This protein binds this small molecule.
Small molecule (SMILES): Cc1c2ccccc2c(CCC(=O)O)c2ccccc12

Binding-site contacts:
Ligand atom C16 contacts residue TRP104 of chain 1.D at 3.7 Å (hydrophobic).
Ligand atom C16 contacts residue ASP99 of chain 1.D at 3.9 Å.
Ligand atom C14 contacts residue PHE101 of chain 1.D at 3.4 Å (hydrophobic).
Ligand atom C9 contacts residue TRP104 of chain 1.D at 3.9 Å (hydrophobic).
Ligand atom C2 contacts residue TRP104 of chain 1.D at 3.9 Å (hydrophobic).
Ligand atom C13 contacts residue TRP104 of chain 1.D at 3.5 Å (hydrophobic).
Ligand atom C4 contacts residue TRP104 of chain 1.D at 3.6 Å (hydrophobic).
Ligand atom O2 contacts residue PHE99 of chain 1.C at 3.0 Å.
Ligand atom C17 contacts residue PHE101 of chain 1.D at 3.6 Å (hydrophobic).
Ligand atom C13 contacts residue PHE101 of chain 1.D at 3.6 Å (hydrophobic).
Ligand atom C5 contacts residue TRP104 of chain 1.D at 3.6 Å (hydrophobic).
Ligand atom C18 contacts residue VAL103 of chain 1.D at 3.7 Å (hydrophobic).
Ligand atom C15 contacts residue TYR37 of chain 1.C at 3.5 Å (hydrophobic).
Ligand atom C9 contacts residue GLY33 of chain 1.D at 3.4 Å.
Ligand atom C7 contacts residue ILE51 of chain 1.D at 3.8 Å (hydrophobic).
Ligand atom C16 contacts residue LEU102 of chain 1.D at 3.4 Å (hydrophobic).
Ligand atom C2 contacts residue PHE99 of chain 1.C at 3.8 Å (hydrophobic).
Ligand atom C7 contacts residue TYR58 of chain 1.D at 3.7 Å (hydrophobic).
Ligand atom C8 contacts residue SER52 of chain 1.D at 3.3 Å.
Ligand atom C17 contacts residue VAL103 of chain 1.D at 3.6 Å (hydrophobic).
Ligand atom O1 contacts residue PHE101 of chain 1.D at 3.4 Å.
Ligand atom C12 contacts residue PHE101 of chain 1.D at 3.7 Å (hydrophobic).
Ligand atom C10 contacts residue TRP104 of chain 1.D at 3.5 Å (hydrophobic).
Ligand atom C12 contacts residue TRP104 of chain 1.D at 3.7 Å (hydrophobic).
Ligand atom C15 contacts residue PHE101 of chain 1.D at 3.1 Å (hydrophobic).
Ligand atom C17 contacts residue TRP104 of chain 1.D at 3.6 Å (hydrophobic).
Ligand atom C3 contacts residue PHE101 of chain 1.D at 3.7 Å (hydrophobic).
Ligand atom C15 contacts residue TRP104 of chain 1.D at 3.8 Å (hydrophobic).
Ligand atom C18 contacts residue TRP104 of chain 1.D at 3.6 Å (hydrophobic).
Ligand atom O2 contacts residue TYR58 of chain 1.D at 3.6 Å.
Ligand atom C18 contacts residue GLY98 of chain 1.D at 3.9 Å.
Ligand atom C6 contacts residue TYR58 of chain 1.D at 3.8 Å (hydrophobic).
Ligand atom C17 contacts residue ASP99 of chain 1.D at 3.5 Å.
Ligand atom C11 contacts residue TRP104 of chain 1.D at 3.6 Å (hydrophobic).
Ligand atom C8 contacts residue ILE51 of chain 1.D at 3.4 Å (hydrophobic).
Ligand atom C8 contacts residue GLY33 of chain 1.D at 3.6 Å.
Ligand atom C16 contacts residue PHE101 of chain 1.D at 3.4 Å (hydrophobic).
Ligand atom C16 contacts residue VAL103 of chain 1.D at 3.8 Å (hydrophobic).
Ligand atom C15 contacts residue LEU102 of chain 1.D at 3.9 Å (hydrophobic).
Ligand atom C7 contacts residue SER52 of chain 1.D at 3.2 Å.

Sequence of chain 1.C:
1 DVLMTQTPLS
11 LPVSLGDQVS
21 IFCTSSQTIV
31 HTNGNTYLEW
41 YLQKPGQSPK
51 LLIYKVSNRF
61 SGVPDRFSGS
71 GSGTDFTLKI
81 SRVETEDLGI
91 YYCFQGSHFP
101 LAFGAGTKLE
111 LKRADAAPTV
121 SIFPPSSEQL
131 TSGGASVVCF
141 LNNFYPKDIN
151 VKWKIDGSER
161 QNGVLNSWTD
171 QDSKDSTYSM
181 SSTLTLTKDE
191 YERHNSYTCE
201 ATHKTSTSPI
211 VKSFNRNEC

Sequence of chain 1.D:
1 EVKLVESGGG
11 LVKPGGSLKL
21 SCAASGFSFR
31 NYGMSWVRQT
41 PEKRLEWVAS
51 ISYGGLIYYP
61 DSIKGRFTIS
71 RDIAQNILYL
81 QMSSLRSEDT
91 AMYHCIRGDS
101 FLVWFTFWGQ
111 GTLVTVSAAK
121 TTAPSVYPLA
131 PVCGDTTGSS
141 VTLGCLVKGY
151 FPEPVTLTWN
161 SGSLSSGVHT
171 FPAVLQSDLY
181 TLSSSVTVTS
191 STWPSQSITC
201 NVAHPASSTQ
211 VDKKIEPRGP